This protein binds this small molecule.
Small molecule (SMILES): O=C(O)[C@H]1O[C@@H](Oc2ccc([N+](=O)[O-])cc2)[C@H](O)[C@@H](O)[C@@H]1O

Sequence of chain 1.B:
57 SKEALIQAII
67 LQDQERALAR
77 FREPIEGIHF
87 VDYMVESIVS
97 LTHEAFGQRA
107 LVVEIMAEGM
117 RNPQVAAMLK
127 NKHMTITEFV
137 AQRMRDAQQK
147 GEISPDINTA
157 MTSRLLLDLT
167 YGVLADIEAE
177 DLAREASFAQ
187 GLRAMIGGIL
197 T

Binding-site contacts:
Ligand atom C6 contacts residue TYR167 of chain 1.B at 3.6 Å (hydrophobic).
Ligand atom O6A contacts residue VAL108 of chain 1.B at 3.8 Å.
Ligand atom O3 contacts residue GLU100 of chain 1.B at 2.5 Å (salt-bridge).
Ligand atom N20 contacts residue THR166 of chain 1.B at 2.9 Å (h-bond).
Ligand atom O6B contacts residue ILE132 of chain 1.B at 3.5 Å.
Ligand atom O22 contacts residue LEU163 of chain 1.B at 3.4 Å.
Ligand atom C14 contacts residue ARG76 of chain 1.B at 3.7 Å.
Ligand atom C19 contacts residue ALA73 of chain 1.B at 3.5 Å (hydrophobic).
Ligand atom C18 contacts residue PHE77 of chain 1.B at 3.8 Å (hydrophobic).
Ligand atom O1 contacts residue ARG76 of chain 1.B at 3.1 Å (salt-bridge).
Ligand atom C16 contacts residue THR166 of chain 1.B at 3.3 Å.
Ligand atom C17 contacts residue THR166 of chain 1.B at 3.1 Å.
Ligand atom O6B contacts residue TYR167 of chain 1.B at 2.8 Å (h-bond).
Ligand atom C4 contacts residue ARG72 of chain 1.B at 3.8 Å.
Ligand atom O2 contacts residue GLU100 of chain 1.B at 2.4 Å (salt-bridge).
Ligand atom O6A contacts residue LYS128 of chain 1.B at 2.9 Å (salt-bridge).
Ligand atom O22 contacts residue LEU162 of chain 1.B at 3.8 Å.
Ligand atom O21 contacts residue MET90 of chain 1.B at 3.2 Å.
Ligand atom C6 contacts residue LYS128 of chain 1.B at 3.6 Å.
Ligand atom C15 contacts residue ARG76 of chain 1.B at 3.6 Å.
Ligand atom C4 contacts residue ASP69 of chain 1.B at 3.8 Å.
Ligand atom C18 contacts residue LEU163 of chain 1.B at 3.7 Å (hydrophobic).
Ligand atom O4 contacts residue ARG72 of chain 1.B at 3.0 Å (salt-bridge).
Ligand atom O3 contacts residue GLN104 of chain 1.B at 3.7 Å.
Ligand atom O6A contacts residue ASP69 of chain 1.B at 3.8 Å.
Ligand atom O22 contacts residue THR166 of chain 1.B at 3.5 Å (h-bond).
Ligand atom O6A contacts residue TYR167 of chain 1.B at 3.7 Å.
Ligand atom O5 contacts residue ALA73 of chain 1.B at 3.4 Å.
Ligand atom O21 contacts residue THR166 of chain 1.B at 2.7 Å (h-bond).
Ligand atom O21 contacts residue LEU162 of chain 1.B at 3.6 Å.
Ligand atom O3 contacts residue ARG72 of chain 1.B at 2.7 Å (salt-bridge).
Ligand atom C1 contacts residue LEU97 of chain 1.B at 3.6 Å (hydrophobic).
Ligand atom O2 contacts residue ARG76 of chain 1.B at 2.8 Å (salt-bridge).
Ligand atom C3 contacts residue GLU100 of chain 1.B at 3.3 Å.
Ligand atom O2 contacts residue LEU97 of chain 1.B at 3.4 Å.
Ligand atom C2 contacts residue GLU100 of chain 1.B at 3.5 Å.
Ligand atom O6B contacts residue LYS128 of chain 1.B at 3.4 Å.
Ligand atom O1 contacts residue ALA73 of chain 1.B at 3.5 Å.
Ligand atom O21 contacts residue ILE94 of chain 1.B at 3.6 Å.
Ligand atom O4 contacts residue VAL108 of chain 1.B at 3.6 Å.